A protein and the small-molecule ligand that binds it are described below.
Small molecule (SMILES): Cc1nc2c(ccn2Cc2ccc(F)c(F)c2)c(-c2ccc3c(c2C)CCCO3)c1[C@H](OC(C)(C)C)C(=O)O

Sequence of chain 2.A:
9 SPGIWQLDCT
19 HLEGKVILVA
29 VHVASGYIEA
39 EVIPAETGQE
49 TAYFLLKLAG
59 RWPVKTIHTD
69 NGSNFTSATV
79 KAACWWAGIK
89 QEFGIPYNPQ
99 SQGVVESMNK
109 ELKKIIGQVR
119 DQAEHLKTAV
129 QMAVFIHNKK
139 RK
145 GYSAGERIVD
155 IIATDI

Binding-site contacts:
Ligand atom C60 contacts residue THR126 of chain 1.A at 3.3 Å.
Ligand atom O71 contacts residue ALA121 of chain 1.A at 3.8 Å.
Ligand atom O71 contacts residue THR126 of chain 1.A at 2.7 Å (h-bond).
Ligand atom C30 contacts residue ALA80 of chain 2.A at 3.9 Å (hydrophobic).
Ligand atom C52 contacts residue THR126 of chain 1.A at 3.7 Å.
Ligand atom O35 contacts residue ALA80 of chain 2.A at 3.9 Å.
Ligand atom C68 contacts residue HIS123 of chain 1.A at 3.8 Å.
Ligand atom C32 contacts residue THR77 of chain 2.A at 3.8 Å.
Ligand atom C56 contacts residue THR126 of chain 1.A at 3.8 Å.
Ligand atom C64 contacts residue GLN47 of chain 2.A at 3.8 Å.
Ligand atom C39 contacts residue TRP84 of chain 2.A at 3.5 Å (hydrophobic).
Ligand atom C39 contacts residue MET130 of chain 1.A at 3.7 Å (hydrophobic).
Ligand atom C25 contacts residue ALA80 of chain 2.A at 3.7 Å (hydrophobic).
Ligand atom O69 contacts residue ALA121 of chain 1.A at 3.7 Å.
Ligand atom C55 contacts residue THR126 of chain 1.A at 3.7 Å.
Ligand atom C01 contacts residue HIS123 of chain 1.A at 3.7 Å.
Ligand atom C30 contacts residue THR77 of chain 2.A at 3.7 Å.
Ligand atom C36 contacts residue LEU54 of chain 2.A at 3.7 Å (hydrophobic).
Ligand atom C07 contacts residue THR77 of chain 2.A at 3.5 Å.
Ligand atom N08 contacts residue THR77 of chain 2.A at 3.7 Å.
Ligand atom O35 contacts residue TRP84 of chain 2.A at 3.9 Å.
Ligand atom O54 contacts residue HIS123 of chain 1.A at 3.6 Å.
Ligand atom O71 contacts residue HIS123 of chain 1.A at 2.9 Å (h-bond).
Ligand atom C36 contacts residue MET130 of chain 1.A at 3.9 Å (hydrophobic).
Ligand atom C27 contacts residue THR77 of chain 2.A at 3.8 Å.
Ligand atom C68 contacts residue THR126 of chain 1.A at 3.5 Å.
Ligand atom C64 contacts residue THR77 of chain 2.A at 3.8 Å.
Ligand atom C68 contacts residue GLU122 of chain 1.A at 3.5 Å.
Ligand atom O54 contacts residue THR126 of chain 1.A at 3.4 Å (h-bond).
Ligand atom C32 contacts residue ALA81 of chain 2.A at 3.6 Å (hydrophobic).
Ligand atom O71 contacts residue GLU122 of chain 1.A at 3.4 Å (salt-bridge).
Ligand atom C01 contacts residue GLU122 of chain 1.A at 3.6 Å.
Ligand atom O35 contacts residue LEU54 of chain 2.A at 3.5 Å.
Ligand atom C47 contacts residue GLN120 of chain 1.A at 3.5 Å.
Ligand atom C42 contacts residue GLN120 of chain 1.A at 3.9 Å.
Ligand atom C32 contacts residue ALA80 of chain 2.A at 3.9 Å (hydrophobic).
Ligand atom O35 contacts residue ALA81 of chain 2.A at 3.7 Å.
Ligand atom C36 contacts residue TRP84 of chain 2.A at 3.6 Å (hydrophobic).
Ligand atom O69 contacts residue GLU122 of chain 1.A at 2.8 Å (salt-bridge).
Ligand atom N06 contacts residue THR77 of chain 2.A at 3.7 Å.

Sequence of chain 1.A:
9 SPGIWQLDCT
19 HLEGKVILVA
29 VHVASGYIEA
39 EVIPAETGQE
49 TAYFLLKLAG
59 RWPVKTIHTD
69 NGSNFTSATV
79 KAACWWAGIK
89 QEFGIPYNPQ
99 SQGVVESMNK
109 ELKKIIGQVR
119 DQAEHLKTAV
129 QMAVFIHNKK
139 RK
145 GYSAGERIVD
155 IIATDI